This protein binds this small molecule.
Small molecule (SMILES): CC(C)(C)c1cc(C(=O)N2CCOCC2)ccc1O

Binding-site contacts:
Ligand atom O11 contacts residue LEU61 of chain 1.A at 3.7 Å.
Ligand atom C6 contacts residue MET111 of chain 1.A at 3.8 Å (hydrophobic).
Ligand atom C4 contacts residue ASN64 of chain 1.A at 3.3 Å.
Ligand atom C9 contacts residue SER65 of chain 1.A at 3.5 Å.
Ligand atom C5 contacts residue ASN64 of chain 1.A at 3.8 Å.
Ligand atom C8 contacts residue THR197 of chain 1.A at 3.7 Å.
Ligand atom C16 contacts residue LYS71 of chain 1.A at 3.7 Å.
Ligand atom O13 contacts residue GLY110 of chain 1.A at 3.7 Å.
Ligand atom N14 contacts residue ALA68 of chain 1.A at 4.0 Å.
Ligand atom C18 contacts residue LYS71 of chain 1.A at 3.6 Å.
Ligand atom C12 contacts residue MET111 of chain 1.A at 3.9 Å (hydrophobic).
Ligand atom O11 contacts residue VAL199 of chain 1.A at 3.6 Å.
Ligand atom C3 contacts residue VAL199 of chain 1.A at 4.0 Å (hydrophobic).
Ligand atom C7 contacts residue THR197 of chain 1.A at 3.7 Å.
Ligand atom C8 contacts residue ASP106 of chain 1.A at 3.3 Å.
Ligand atom C9 contacts residue THR197 of chain 1.A at 4.0 Å.
Ligand atom O13 contacts residue THR197 of chain 1.A at 2.6 Å (h-bond).
Ligand atom C1 contacts residue LEU120 of chain 1.A at 3.9 Å (hydrophobic).
Ligand atom C18 contacts residue ALA68 of chain 1.A at 3.7 Å (hydrophobic).
Ligand atom C16 contacts residue ILE109 of chain 1.A at 3.2 Å (hydrophobic).
Ligand atom C12 contacts residue THR197 of chain 1.A at 3.5 Å.
Ligand atom O17 contacts residue LYS71 of chain 1.A at 2.8 Å (salt-bridge).
Ligand atom C4 contacts residue PHE151 of chain 1.A at 3.4 Å (hydrophobic).
Ligand atom O11 contacts residue ASN64 of chain 1.A at 3.6 Å.
Ligand atom C9 contacts residue ASP106 of chain 1.A at 3.4 Å.
Ligand atom C16 contacts residue GLY110 of chain 1.A at 3.9 Å.
Ligand atom C9 contacts residue ASN64 of chain 1.A at 3.7 Å.
Ligand atom C10 contacts residue ASN64 of chain 1.A at 3.5 Å.
Ligand atom C16 contacts residue ALA68 of chain 1.A at 3.9 Å (hydrophobic).
Ligand atom O13 contacts residue MET111 of chain 1.A at 3.8 Å.
Ligand atom O13 contacts residue ALA68 of chain 1.A at 3.9 Å.
Ligand atom N14 contacts residue MET111 of chain 1.A at 3.7 Å.
Ligand atom C2 contacts residue PHE151 of chain 1.A at 3.8 Å (hydrophobic).
Ligand atom C15 contacts residue GLY110 of chain 1.A at 3.3 Å.
Ligand atom C3 contacts residue PHE151 of chain 1.A at 3.2 Å (hydrophobic).
Ligand atom C18 contacts residue ASN64 of chain 1.A at 4.0 Å.
Ligand atom C12 contacts residue ALA68 of chain 1.A at 3.8 Å (hydrophobic).
Ligand atom C15 contacts residue MET111 of chain 1.A at 3.2 Å (hydrophobic).
Ligand atom C8 contacts residue ALA68 of chain 1.A at 4.0 Å (hydrophobic).
Ligand atom C8 contacts residue ASN64 of chain 1.A at 3.7 Å.

Sequence of chain 1.A:
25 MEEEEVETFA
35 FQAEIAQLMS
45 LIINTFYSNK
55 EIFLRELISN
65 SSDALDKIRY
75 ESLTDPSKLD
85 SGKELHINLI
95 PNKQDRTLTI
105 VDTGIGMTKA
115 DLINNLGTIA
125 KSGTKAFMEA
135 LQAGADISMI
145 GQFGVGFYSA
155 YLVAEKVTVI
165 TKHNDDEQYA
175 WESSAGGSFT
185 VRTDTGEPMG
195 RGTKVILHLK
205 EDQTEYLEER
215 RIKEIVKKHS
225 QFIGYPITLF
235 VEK